A protein and the small-molecule ligand that binds it are described below.
Small molecule (SMILES): CC(C)C[C@H](NC(=O)[C@H](Cc1ccccc1)NC(=O)c1cnccn1)B(O)O

Sequence of chain 1.Z:
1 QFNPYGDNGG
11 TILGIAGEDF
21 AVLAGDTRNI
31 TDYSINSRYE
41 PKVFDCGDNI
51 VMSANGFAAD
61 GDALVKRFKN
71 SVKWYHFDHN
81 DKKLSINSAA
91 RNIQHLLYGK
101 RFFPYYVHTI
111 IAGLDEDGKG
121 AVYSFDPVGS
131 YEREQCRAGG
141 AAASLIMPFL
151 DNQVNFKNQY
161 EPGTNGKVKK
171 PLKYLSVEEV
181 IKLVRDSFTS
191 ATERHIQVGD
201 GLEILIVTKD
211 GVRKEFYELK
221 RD

Binding-site contacts:
Ligand atom C22 contacts residue GLY47 of chain 1.Y at 3.7 Å.
Ligand atom N4 contacts residue ASP126 of chain 1.Z at 3.3 Å.
Ligand atom C25 contacts residue ARG19 of chain 1.Y at 4.0 Å.
Ligand atom C24 contacts residue ALA49 of chain 1.Y at 3.8 Å (hydrophobic).
Ligand atom B26 contacts residue LYS33 of chain 1.Y at 3.8 Å.
Ligand atom C6 contacts residue THR21 of chain 1.Y at 3.9 Å.
Ligand atom C21 contacts residue LYS33 of chain 1.Y at 3.8 Å.
Ligand atom C10 contacts residue GLY47 of chain 1.Y at 3.7 Å.
Ligand atom O27 contacts residue THR1 of chain 1.Y at 2.4 Å (h-bond).
Ligand atom O19 contacts residue ALA20 of chain 1.Y at 3.2 Å.
Ligand atom C6 contacts residue ALA27 of chain 1.Y at 3.7 Å (hydrophobic).
Ligand atom C21 contacts residue GLY47 of chain 1.Y at 3.9 Å.
Ligand atom C11 contacts residue THR21 of chain 1.Y at 3.2 Å.
Ligand atom C18 contacts residue GLY47 of chain 1.Y at 3.8 Å.
Ligand atom O27 contacts residue ALA46 of chain 1.Y at 3.9 Å.
Ligand atom C5 contacts residue ASP126 of chain 1.Z at 3.9 Å.
Ligand atom O28 contacts residue TYR170 of chain 1.Y at 3.9 Å.
Ligand atom O8 contacts residue ALA49 of chain 1.Y at 3.1 Å (h-bond).
Ligand atom O27 contacts residue GLY47 of chain 1.Y at 2.9 Å (h-bond).
Ligand atom C7 contacts residue THR21 of chain 1.Y at 3.9 Å.
Ligand atom O8 contacts residue GLY47 of chain 1.Y at 3.7 Å.
Ligand atom C3 contacts residue ASP126 of chain 1.Z at 3.7 Å.
Ligand atom C3 contacts residue ALA49 of chain 1.Y at 3.7 Å (hydrophobic).
Ligand atom C17 contacts residue THR21 of chain 1.Y at 3.7 Å.
Ligand atom N9 contacts residue THR21 of chain 1.Y at 2.9 Å (h-bond).
Ligand atom C22 contacts residue LYS33 of chain 1.Y at 3.7 Å.
Ligand atom C23 contacts residue GLY47 of chain 1.Y at 3.6 Å.
Ligand atom C13 contacts residue GLY47 of chain 1.Y at 3.9 Å.
Ligand atom C22 contacts residue THR1 of chain 1.Y at 2.7 Å.
Ligand atom O19 contacts residue THR21 of chain 1.Y at 2.9 Å (h-bond).
Ligand atom C24 contacts residue ILE45 of chain 1.Y at 3.9 Å (hydrophobic).
Ligand atom C2 contacts residue THR21 of chain 1.Y at 3.9 Å.
Ligand atom B26 contacts residue THR1 of chain 1.Y at 1.4 Å.
Ligand atom C21 contacts residue THR1 of chain 1.Y at 2.4 Å.
Ligand atom N20 contacts residue GLY47 of chain 1.Y at 3.0 Å (h-bond).
Ligand atom C25 contacts residue ALA20 of chain 1.Y at 3.5 Å (hydrophobic).
Ligand atom N1 contacts residue THR21 of chain 1.Y at 3.0 Å (h-bond).
Ligand atom O28 contacts residue THR1 of chain 1.Y at 2.3 Å (h-bond).
Ligand atom C10 contacts residue THR21 of chain 1.Y at 3.6 Å.
Ligand atom N20 contacts residue THR1 of chain 1.Y at 3.7 Å.

Sequence of chain 1.Y:
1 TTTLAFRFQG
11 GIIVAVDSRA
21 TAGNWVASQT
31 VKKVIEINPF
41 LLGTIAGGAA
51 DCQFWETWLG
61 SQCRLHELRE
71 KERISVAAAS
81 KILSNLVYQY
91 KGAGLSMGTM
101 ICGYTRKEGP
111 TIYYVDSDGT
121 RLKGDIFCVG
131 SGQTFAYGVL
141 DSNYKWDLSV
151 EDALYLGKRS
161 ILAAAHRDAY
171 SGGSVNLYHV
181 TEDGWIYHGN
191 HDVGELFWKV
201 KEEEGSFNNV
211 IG